A small-molecule ligand and the protein it binds are described below.
Small molecule (SMILES): CC(C)[C@@H]1NC(=O)[C@H](Cc2ccccc2)NC(=O)[C@@H](Cc2ccc(O)cc2)NC(=O)CSC[C@@H](C(=O)NCC(=O)O)NC(=O)[C@H](CCCN=C(N)N)NC(=O)[C@H](Cc2ccccc2)NC(=O)[C@H]([C@@H](C)O)NC(=O)[C@H](CCCN=C(N)N)NC(=O)[C@H](Cc2ccccc2)NC(=O)[C@H](CC(N)=O)NC(=O)[C@H](CCCN=C(N)N)NC(=O)[C@H](Cc2ccccc2)NC(=O)[C@H](CC(N)=O)NC1=O

Binding-site contacts:
Ligand atom CE2 contacts residue HIS95 of chain 1.A at 3.4 Å.
Ligand atom O contacts residue VAL103 of chain 1.A at 3.6 Å.
Ligand atom CB contacts residue ASP69 of chain 1.A at 3.6 Å.
Ligand atom CE1 contacts residue ARG102 of chain 1.A at 3.7 Å.
Ligand atom O contacts residue ALA59 of chain 1.A at 3.7 Å.
Ligand atom CD2 contacts residue TYR96 of chain 1.A at 3.7 Å (hydrophobic).
Ligand atom CD contacts residue GLU62 of chain 1.A at 3.3 Å.
Ligand atom ND2 contacts residue ASP69 of chain 1.A at 2.9 Å (salt-bridge).
Ligand atom N contacts residue GLY60 of chain 1.A at 3.0 Å (h-bond).
Ligand atom CA contacts residue MET72 of chain 1.A at 3.8 Å (hydrophobic).
Ligand atom CD1 contacts residue HIS95 of chain 1.A at 3.7 Å.
Ligand atom CB contacts residue GLY60 of chain 1.A at 3.6 Å.
Ligand atom CE2 contacts residue GLN99 of chain 1.A at 3.4 Å.
Ligand atom CA contacts residue GLN99 of chain 1.A at 3.8 Å.
Ligand atom C contacts residue GLY60 of chain 1.A at 3.6 Å.
Ligand atom CZ contacts residue ARG102 of chain 1.A at 3.8 Å.
Ligand atom CD2 contacts residue GLN99 of chain 1.A at 3.6 Å.
Ligand atom CE1 contacts residue MET72 of chain 1.A at 3.6 Å (hydrophobic).
Ligand atom CB contacts residue MET72 of chain 1.A at 3.4 Å (hydrophobic).
Ligand atom CE1 contacts residue VAL9 of chain 1.A at 3.7 Å (hydrophobic).
Ligand atom CG contacts residue GLY60 of chain 1.A at 3.8 Å.
Ligand atom OG1 contacts residue GLY60 of chain 1.A at 3.6 Å.
Ligand atom NE contacts residue GLU62 of chain 1.A at 3.5 Å (salt-bridge).
Ligand atom CE2 contacts residue ARG102 of chain 1.A at 3.6 Å.
Ligand atom CZ contacts residue TYR96 of chain 1.A at 3.5 Å (hydrophobic).
Ligand atom OH contacts residue TYR96 of chain 1.A at 3.6 Å.
Ligand atom CZ contacts residue ILE100 of chain 1.A at 3.7 Å (hydrophobic).
Ligand atom O contacts residue GLY60 of chain 1.A at 3.5 Å.
Ligand atom CE1 contacts residue ASP92 of chain 1.A at 3.5 Å.
Ligand atom CE1 contacts residue TYR96 of chain 1.A at 3.7 Å (hydrophobic).
Ligand atom CZ contacts residue ASP92 of chain 1.A at 3.6 Å.
Ligand atom CA contacts residue GLY60 of chain 1.A at 3.2 Å.
Ligand atom CB contacts residue GLN99 of chain 1.A at 3.6 Å.
Ligand atom C contacts residue GLN99 of chain 1.A at 3.8 Å.
Ligand atom CG contacts residue ASP69 of chain 1.A at 3.7 Å.
Ligand atom CE2 contacts residue TYR96 of chain 1.A at 3.5 Å (hydrophobic).
Ligand atom CG contacts residue GLN99 of chain 1.A at 3.6 Å.
Ligand atom OH contacts residue ASP92 of chain 1.A at 2.8 Å (salt-bridge).
Ligand atom CZ contacts residue VAL9 of chain 1.A at 3.7 Å (hydrophobic).
Ligand atom O contacts residue GLN99 of chain 1.A at 2.8 Å (h-bond).

Sequence of chain 1.A:
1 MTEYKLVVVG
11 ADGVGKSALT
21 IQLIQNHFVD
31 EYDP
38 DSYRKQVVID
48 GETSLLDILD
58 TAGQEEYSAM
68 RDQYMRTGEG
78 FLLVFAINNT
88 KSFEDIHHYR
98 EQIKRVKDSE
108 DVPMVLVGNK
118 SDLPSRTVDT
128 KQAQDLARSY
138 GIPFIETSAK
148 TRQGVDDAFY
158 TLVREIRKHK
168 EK